Binding-site contacts:
Ligand atom C8 contacts residue CYS138 of chain 1.A at 4.2 Å (hydrophobic).
Ligand atom C7 contacts residue ASN66 of chain 1.A at 3.9 Å.
Ligand atom O7 contacts residue ARG223 of chain 1.A at 3.7 Å.
Ligand atom C8 contacts residue GLU68 of chain 1.A at 3.7 Å.
Ligand atom C4 contacts residue ASN89 of chain 1.A at 4.3 Å.
Ligand atom C5 contacts residue ARG223 of chain 1.A at 4.5 Å.
Ligand atom C8 contacts residue PRO139 of chain 1.A at 3.4 Å (hydrophobic).
Ligand atom C1 contacts residue ASP88 of chain 1.A at 3.8 Å.
Ligand atom O7 contacts residue ASN66 of chain 1.A at 3.2 Å (h-bond).
Ligand atom N2 contacts residue ARG223 of chain 1.A at 3.3 Å (salt-bridge).
Ligand atom O5 contacts residue ASN89 of chain 1.A at 2.4 Å (h-bond).
Ligand atom O3 contacts residue ARG223 of chain 1.A at 2.8 Å (salt-bridge).
Ligand atom N2 contacts residue ASN89 of chain 1.A at 3.1 Å (h-bond).
Ligand atom C8 contacts residue ASN66 of chain 1.A at 3.6 Å.
Ligand atom C3 contacts residue ASN89 of chain 1.A at 3.9 Å.
Ligand atom N2 contacts residue GLU68 of chain 1.A at 3.8 Å.
Ligand atom C7 contacts residue GLU68 of chain 1.A at 3.9 Å.
Ligand atom C7 contacts residue ASN89 of chain 1.A at 3.2 Å.
Ligand atom C1 contacts residue GLU68 of chain 1.A at 4.1 Å.
Ligand atom C5 contacts residue ASN89 of chain 1.A at 3.8 Å.
Ligand atom C1 contacts residue ASN89 of chain 1.A at 1.5 Å.
Ligand atom C8 contacts residue ARG223 of chain 1.A at 3.9 Å.
Ligand atom C5 contacts residue ASP88 of chain 1.A at 3.8 Å.
Ligand atom C4 contacts residue ARG223 of chain 1.A at 4.3 Å.
Ligand atom C6 contacts residue ASP88 of chain 1.A at 3.3 Å.
Ligand atom N2 contacts residue PRO139 of chain 1.A at 4.5 Å.
Ligand atom O6 contacts residue ASP88 of chain 1.A at 3.3 Å.
Ligand atom C6 contacts residue ARG223 of chain 1.A at 3.7 Å.
Ligand atom C7 contacts residue CYS92 of chain 1.A at 4.2 Å (hydrophobic).
Ligand atom O6 contacts residue ARG223 of chain 1.A at 3.6 Å.
Ligand atom O5 contacts residue ASP88 of chain 1.A at 2.9 Å (salt-bridge).
Ligand atom C3 contacts residue ARG223 of chain 1.A at 3.8 Å.
Ligand atom O7 contacts residue ASN89 of chain 1.A at 2.9 Å (h-bond).
Ligand atom O7 contacts residue CYS92 of chain 1.A at 3.8 Å.
Ligand atom C7 contacts residue ARG223 of chain 1.A at 3.4 Å.
Ligand atom O5 contacts residue ARG223 of chain 1.A at 3.8 Å.
Ligand atom C8 contacts residue PRO67 of chain 1.A at 4.3 Å (hydrophobic).
Ligand atom C2 contacts residue ASN89 of chain 1.A at 2.6 Å.
Ligand atom C8 contacts residue CYS92 of chain 1.A at 4.1 Å (hydrophobic).
Ligand atom C2 contacts residue ARG223 of chain 1.A at 3.7 Å.

Sequence of chain 1.A:
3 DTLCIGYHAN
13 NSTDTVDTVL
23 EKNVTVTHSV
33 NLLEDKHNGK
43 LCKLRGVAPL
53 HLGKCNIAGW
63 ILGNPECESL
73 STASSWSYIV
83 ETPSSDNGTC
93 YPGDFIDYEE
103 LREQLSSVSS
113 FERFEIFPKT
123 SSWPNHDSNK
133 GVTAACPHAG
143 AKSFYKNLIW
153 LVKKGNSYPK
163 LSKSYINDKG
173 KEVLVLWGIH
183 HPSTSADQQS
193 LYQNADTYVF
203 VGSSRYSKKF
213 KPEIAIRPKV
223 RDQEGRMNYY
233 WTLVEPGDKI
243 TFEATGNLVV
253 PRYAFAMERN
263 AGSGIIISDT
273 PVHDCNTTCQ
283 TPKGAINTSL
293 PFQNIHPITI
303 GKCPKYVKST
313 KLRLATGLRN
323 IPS

A protein and the small-molecule ligand that binds it are described below.
Small molecule (SMILES): CC(=O)N[C@H]1[C@H](O[C@H]2[C@H](O)[C@@H](NC(C)=O)CO[C@@H]2CO)O[C@H](CO)[C@@H](O[C@@H]2O[C@H](CO)[C@@H](O)[C@H](O)[C@@H]2O)[C@@H]1O